Binding-site contacts:
Ligand atom C8 contacts residue ASN991 of chain 1.A at 3.2 Å.
Ligand atom C2 contacts residue ASN991 of chain 1.A at 2.5 Å.
Ligand atom C7 contacts residue ASN991 of chain 1.A at 3.3 Å.
Ligand atom C3 contacts residue ASN991 of chain 1.A at 3.8 Å.
Ligand atom N2 contacts residue ASN991 of chain 1.A at 2.9 Å (h-bond).
Ligand atom C8 contacts residue ARG1271 of chain 1.A at 3.6 Å.
Ligand atom O7 contacts residue LYS1001 of chain 1.A at 3.1 Å (salt-bridge).
Ligand atom C2 contacts residue TYR1055 of chain 1.A at 4.5 Å (hydrophobic).
Ligand atom C7 contacts residue LYS1001 of chain 1.A at 4.1 Å.
Ligand atom O7 contacts residue LEU996 of chain 1.A at 4.3 Å.
Ligand atom C1 contacts residue TYR1055 of chain 1.A at 4.3 Å (hydrophobic).
Ligand atom O5 contacts residue ARG1271 of chain 1.A at 4.5 Å.
Ligand atom O6 contacts residue ARG1271 of chain 1.A at 4.1 Å.
Ligand atom O5 contacts residue TYR1055 of chain 1.A at 4.4 Å.
Ligand atom C6 contacts residue ARG1271 of chain 1.A at 4.3 Å.
Ligand atom C4 contacts residue ASN991 of chain 1.A at 4.2 Å.
Ligand atom C8 contacts residue TYR1055 of chain 1.A at 3.1 Å (hydrophobic).
Ligand atom O7 contacts residue ASN991 of chain 1.A at 4.2 Å.
Ligand atom C5 contacts residue ASN991 of chain 1.A at 3.6 Å.
Ligand atom C1 contacts residue ASN991 of chain 1.A at 1.4 Å.
Ligand atom O6 contacts residue GLU992 of chain 1.A at 3.6 Å.
Ligand atom C5 contacts residue ARG1271 of chain 1.A at 3.8 Å.
Ligand atom O5 contacts residue ASN991 of chain 1.A at 2.4 Å (h-bond).

Sequence of chain 1.A:
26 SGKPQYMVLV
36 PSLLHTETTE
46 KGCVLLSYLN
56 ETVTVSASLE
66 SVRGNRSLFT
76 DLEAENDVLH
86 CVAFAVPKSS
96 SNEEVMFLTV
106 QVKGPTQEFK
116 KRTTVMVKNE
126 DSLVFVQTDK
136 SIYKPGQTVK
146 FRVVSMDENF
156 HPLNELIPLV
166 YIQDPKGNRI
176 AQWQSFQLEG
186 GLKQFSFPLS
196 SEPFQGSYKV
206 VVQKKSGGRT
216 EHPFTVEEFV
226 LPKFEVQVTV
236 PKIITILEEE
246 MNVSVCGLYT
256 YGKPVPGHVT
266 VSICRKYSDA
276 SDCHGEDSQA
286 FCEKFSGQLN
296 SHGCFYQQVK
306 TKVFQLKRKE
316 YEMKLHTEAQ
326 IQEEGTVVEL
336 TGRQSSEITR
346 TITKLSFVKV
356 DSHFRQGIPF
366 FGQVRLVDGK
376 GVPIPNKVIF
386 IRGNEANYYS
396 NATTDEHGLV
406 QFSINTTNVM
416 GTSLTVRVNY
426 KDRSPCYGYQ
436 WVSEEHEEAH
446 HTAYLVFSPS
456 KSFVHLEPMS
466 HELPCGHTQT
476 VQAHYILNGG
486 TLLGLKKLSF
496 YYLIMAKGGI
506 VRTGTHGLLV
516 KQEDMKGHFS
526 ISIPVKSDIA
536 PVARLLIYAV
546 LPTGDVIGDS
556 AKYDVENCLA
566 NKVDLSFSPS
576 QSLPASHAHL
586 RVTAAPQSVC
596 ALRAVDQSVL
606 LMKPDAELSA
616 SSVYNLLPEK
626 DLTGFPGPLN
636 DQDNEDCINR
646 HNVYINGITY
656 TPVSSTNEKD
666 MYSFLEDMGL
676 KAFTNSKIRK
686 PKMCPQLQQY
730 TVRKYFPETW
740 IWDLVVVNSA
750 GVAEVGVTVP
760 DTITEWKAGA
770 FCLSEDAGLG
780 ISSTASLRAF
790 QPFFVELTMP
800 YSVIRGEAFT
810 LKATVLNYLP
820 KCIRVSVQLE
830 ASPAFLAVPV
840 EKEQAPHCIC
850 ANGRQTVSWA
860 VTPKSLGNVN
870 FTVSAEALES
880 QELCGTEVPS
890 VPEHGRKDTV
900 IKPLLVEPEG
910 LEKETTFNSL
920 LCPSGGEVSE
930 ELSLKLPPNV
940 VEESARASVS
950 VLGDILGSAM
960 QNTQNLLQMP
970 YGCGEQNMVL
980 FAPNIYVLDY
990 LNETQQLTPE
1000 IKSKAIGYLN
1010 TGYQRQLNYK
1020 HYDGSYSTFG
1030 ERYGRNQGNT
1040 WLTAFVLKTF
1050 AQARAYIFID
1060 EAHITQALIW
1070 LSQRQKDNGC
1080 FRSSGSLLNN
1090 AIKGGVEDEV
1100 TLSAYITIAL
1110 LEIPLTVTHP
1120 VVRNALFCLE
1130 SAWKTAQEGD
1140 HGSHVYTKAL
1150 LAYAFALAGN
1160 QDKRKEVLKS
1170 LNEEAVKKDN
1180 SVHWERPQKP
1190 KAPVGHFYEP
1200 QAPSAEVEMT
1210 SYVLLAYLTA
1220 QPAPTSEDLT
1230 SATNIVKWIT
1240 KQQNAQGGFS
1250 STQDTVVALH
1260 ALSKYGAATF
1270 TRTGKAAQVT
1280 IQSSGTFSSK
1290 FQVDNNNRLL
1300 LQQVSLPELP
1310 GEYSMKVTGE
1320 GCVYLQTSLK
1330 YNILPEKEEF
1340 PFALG

This small molecule binds to this protein.
Small molecule (SMILES): CC(=O)N[C@H]1[C@H](O[C@H]2[C@H](O)[C@@H](NC(C)=O)CO[C@@H]2CO)O[C@H](CO)[C@@H](O[C@@H]2O[C@H](CO)[C@@H](O)[C@H](O)[C@@H]2O)[C@@H]1O